Sequence of chain 1.G:
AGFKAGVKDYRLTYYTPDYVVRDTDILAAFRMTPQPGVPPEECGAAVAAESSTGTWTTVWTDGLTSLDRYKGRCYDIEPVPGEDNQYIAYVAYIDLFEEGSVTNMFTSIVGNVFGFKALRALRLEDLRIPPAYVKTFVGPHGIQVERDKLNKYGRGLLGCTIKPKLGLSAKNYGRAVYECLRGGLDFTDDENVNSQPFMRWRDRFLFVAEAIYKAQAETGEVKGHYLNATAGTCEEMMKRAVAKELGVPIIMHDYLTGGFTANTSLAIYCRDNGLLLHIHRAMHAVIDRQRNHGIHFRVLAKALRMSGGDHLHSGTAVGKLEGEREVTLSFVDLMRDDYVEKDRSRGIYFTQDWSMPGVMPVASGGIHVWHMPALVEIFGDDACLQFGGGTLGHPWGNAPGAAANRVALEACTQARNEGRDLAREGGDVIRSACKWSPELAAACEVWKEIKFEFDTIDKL

Binding-site contacts:
Ligand atom C3 contacts residue MG1 of chain 1.JB at 3.0 Å.
Ligand atom O7 contacts residue LYS175 of chain 1.G at 3.4 Å (salt-bridge).
Ligand atom O7 contacts residue MG1 of chain 1.JB at 2.1 Å.
Ligand atom O1 contacts residue LYS175 of chain 1.G at 3.2 Å (salt-bridge).
Ligand atom O6P contacts residue ARG295 of chain 1.G at 2.9 Å (salt-bridge).
Ligand atom O7 contacts residue GLU204 of chain 1.G at 3.1 Å (salt-bridge).
Ligand atom O2 contacts residue LYS175 of chain 1.G at 3.0 Å (salt-bridge).
Ligand atom O2P contacts residue THR65 of chain 1.H at 3.3 Å (h-bond).
Ligand atom O3 contacts residue KCX201 of chain 1.G at 2.6 Å (h-bond).
Ligand atom O2P contacts residue GLY380 of chain 1.G at 3.4 Å.
Ligand atom O3 contacts residue HIS294 of chain 1.G at 2.9 Å (h-bond).
Ligand atom O4 contacts residue SER379 of chain 1.G at 3.1 Å (h-bond).
Ligand atom O2 contacts residue MG1 of chain 1.JB at 2.2 Å.
Ligand atom O5 contacts residue LEU335 of chain 1.G at 3.4 Å.
Ligand atom P1 contacts residue THR65 of chain 1.H at 3.4 Å.
Ligand atom O6 contacts residue LYS334 of chain 1.G at 2.8 Å (salt-bridge).
Ligand atom O5P contacts residue HIS327 of chain 1.G at 2.8 Å (h-bond).
Ligand atom O7 contacts residue ASP203 of chain 1.G at 3.1 Å (salt-bridge).
Ligand atom O3 contacts residue GLU204 of chain 1.G at 3.0 Å (salt-bridge).
Ligand atom C contacts residue LYS175 of chain 1.G at 3.4 Å.
Ligand atom O2 contacts residue KCX201 of chain 1.G at 3.1 Å (h-bond).
Ligand atom O2P contacts residue LYS334 of chain 1.G at 2.8 Å (salt-bridge).
Ligand atom O7 contacts residue ASN123 of chain 1.H at 2.9 Å (h-bond).
Ligand atom O4P contacts residue ARG295 of chain 1.G at 2.8 Å (salt-bridge).
Ligand atom O5P contacts residue SER379 of chain 1.G at 3.4 Å (h-bond).
Ligand atom O2 contacts residue ASP203 of chain 1.G at 3.3 Å (salt-bridge).
Ligand atom O2P contacts residue GLY381 of chain 1.G at 2.8 Å (h-bond).
Ligand atom O4 contacts residue GLY380 of chain 1.G at 3.1 Å.
Ligand atom O7 contacts residue LYS177 of chain 1.G at 2.8 Å (salt-bridge).
Ligand atom C contacts residue ASN123 of chain 1.H at 3.4 Å.
Ligand atom O3 contacts residue MG1 of chain 1.JB at 2.1 Å.
Ligand atom C2 contacts residue MG1 of chain 1.JB at 2.8 Å.
Ligand atom O2 contacts residue THR173 of chain 1.G at 2.9 Å (h-bond).
Ligand atom O2P contacts residue TRP66 of chain 1.H at 3.2 Å.
Ligand atom O1P contacts residue THR65 of chain 1.H at 2.6 Å (h-bond).
Ligand atom O3P contacts residue GLY403 of chain 1.G at 2.9 Å (h-bond).
Ligand atom C3 contacts residue KCX201 of chain 1.G at 3.2 Å.
Ligand atom O1P contacts residue LYS175 of chain 1.G at 3.3 Å.
Ligand atom O1P contacts residue GLY404 of chain 1.G at 2.8 Å (h-bond).
Ligand atom C contacts residue MG1 of chain 1.JB at 2.8 Å.

Sequence of chain 1.H:
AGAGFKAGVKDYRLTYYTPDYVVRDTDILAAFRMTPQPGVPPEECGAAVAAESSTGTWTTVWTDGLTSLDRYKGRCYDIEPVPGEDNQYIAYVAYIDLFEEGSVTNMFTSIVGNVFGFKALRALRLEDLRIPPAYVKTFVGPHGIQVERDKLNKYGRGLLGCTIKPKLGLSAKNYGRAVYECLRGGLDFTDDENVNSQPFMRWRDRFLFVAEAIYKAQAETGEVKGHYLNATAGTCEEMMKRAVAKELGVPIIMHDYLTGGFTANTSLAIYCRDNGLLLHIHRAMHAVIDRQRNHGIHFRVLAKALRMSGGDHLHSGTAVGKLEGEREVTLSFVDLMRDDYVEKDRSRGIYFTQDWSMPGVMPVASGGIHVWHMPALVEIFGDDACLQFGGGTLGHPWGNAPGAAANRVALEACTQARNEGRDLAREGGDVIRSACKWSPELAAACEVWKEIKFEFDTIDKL

A protein and the small-molecule ligand that binds it are described below.
Small molecule (SMILES): O=C(O)[C@@](O)(COP(=O)(O)O)[C@H](O)[C@H](O)COP(=O)(O)O